The small molecule below binds the protein below.
Small molecule (SMILES): COC(=O)/C=C/c1ccc(O)cc1

Binding-site contacts:
Ligand atom C3 contacts residue ASP58 of chain 1.B at 3.6 Å.
Ligand atom C5 contacts residue VAL105 of chain 1.B at 4.0 Å (hydrophobic).
Ligand atom O12 contacts residue GLU35 of chain 1.B at 4.1 Å.
Ligand atom C6 contacts residue VAL105 of chain 1.B at 4.0 Å (hydrophobic).
Ligand atom C9 contacts residue ILE79 of chain 1.B at 3.6 Å (hydrophobic).
Ligand atom C10 contacts residue ILE79 of chain 1.B at 3.7 Å (hydrophobic).
Ligand atom C8 contacts residue ILE63 of chain 1.B at 3.6 Å (hydrophobic).
Ligand atom C4 contacts residue VAL152 of chain 1.B at 3.8 Å (hydrophobic).
Ligand atom O7 contacts residue VAL28 of chain 1.B at 3.5 Å.
Ligand atom O7 contacts residue THR150 of chain 1.B at 4.2 Å.
Ligand atom C1 contacts residue ILE63 of chain 1.B at 3.4 Å (hydrophobic).
Ligand atom C5 contacts residue VAL152 of chain 1.B at 4.0 Å (hydrophobic).
Ligand atom C2 contacts residue ASN31 of chain 1.B at 3.9 Å.
Ligand atom C3 contacts residue ILE63 of chain 1.B at 4.1 Å (hydrophobic).
Ligand atom C6 contacts residue ILE63 of chain 1.B at 4.0 Å (hydrophobic).
Ligand atom C13 contacts residue ILE79 of chain 1.B at 3.8 Å (hydrophobic).
Ligand atom C8 contacts residue ASN31 of chain 1.B at 3.8 Å.
Ligand atom C4 contacts residue ASN31 of chain 1.B at 3.9 Å.
Ligand atom C6 contacts residue ASN31 of chain 1.B at 3.2 Å.
Ligand atom C8 contacts residue GLU35 of chain 1.B at 4.1 Å.
Ligand atom C3 contacts residue THR150 of chain 1.B at 3.5 Å.
Ligand atom C5 contacts residue VAL28 of chain 1.B at 4.4 Å (hydrophobic).
Ligand atom O12 contacts residue ILE79 of chain 1.B at 4.1 Å.
Ligand atom C3 contacts residue GLU35 of chain 1.B at 4.0 Å.
Ligand atom C2 contacts residue ASP58 of chain 1.B at 4.4 Å.
Ligand atom C3 contacts residue ASN31 of chain 1.B at 4.1 Å.
Ligand atom C5 contacts residue ASN31 of chain 1.B at 3.4 Å.
Ligand atom O11 contacts residue ILE79 of chain 1.B at 3.5 Å.
Ligand atom C1 contacts residue ASN31 of chain 1.B at 3.4 Å.
Ligand atom C9 contacts residue ILE63 of chain 1.B at 4.3 Å (hydrophobic).
Ligand atom C9 contacts residue ASN31 of chain 1.B at 3.5 Å.
Ligand atom C2 contacts residue GLU35 of chain 1.B at 3.6 Å.
Ligand atom C4 contacts residue THR150 of chain 1.B at 4.0 Å.
Ligand atom C2 contacts residue ILE63 of chain 1.B at 3.5 Å (hydrophobic).
Ligand atom O7 contacts residue VAL152 of chain 1.B at 3.3 Å.
Ligand atom C4 contacts residue ALA32 of chain 1.B at 4.3 Å (hydrophobic).
Ligand atom C4 contacts residue VAL28 of chain 1.B at 4.3 Å (hydrophobic).
Ligand atom C3 contacts residue ALA32 of chain 1.B at 4.2 Å (hydrophobic).
Ligand atom C10 contacts residue ASN31 of chain 1.B at 4.1 Å.
Ligand atom C2 contacts residue THR150 of chain 1.B at 4.0 Å.

Sequence of chain 1.B:
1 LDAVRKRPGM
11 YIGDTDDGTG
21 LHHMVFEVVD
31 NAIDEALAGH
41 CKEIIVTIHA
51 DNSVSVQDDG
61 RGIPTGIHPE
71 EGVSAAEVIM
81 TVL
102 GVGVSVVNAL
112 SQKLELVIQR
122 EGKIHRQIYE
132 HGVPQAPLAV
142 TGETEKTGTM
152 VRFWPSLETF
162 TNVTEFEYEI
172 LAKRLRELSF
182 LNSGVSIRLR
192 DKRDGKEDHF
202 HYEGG